Sequence of chain 1.C:
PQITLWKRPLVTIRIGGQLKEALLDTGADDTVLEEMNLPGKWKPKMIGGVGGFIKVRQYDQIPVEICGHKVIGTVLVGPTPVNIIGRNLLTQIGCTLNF

Binding-site contacts:
Ligand atom C7 contacts residue ASP30 of chain 1.C at 3.2 Å.
Ligand atom N1 contacts residue ASP30 of chain 1.C at 3.0 Å (salt-bridge).
Ligand atom C15 contacts residue GLY27 of chain 1.C at 3.6 Å.
Ligand atom O10 contacts residue GLY48 of chain 1.C at 3.8 Å.
Ligand atom C17 contacts residue ASP25 of chain 1.C at 3.4 Å.
Ligand atom C31 contacts residue GLY48 of chain 1.D at 3.3 Å.
Ligand atom C35 contacts residue PRO81 of chain 1.C at 3.6 Å (hydrophobic).
Ligand atom O18 contacts residue ASP25 of chain 1.D at 2.8 Å (salt-bridge).
Ligand atom C17 contacts residue ASP25 of chain 1.D at 3.5 Å.
Ligand atom O28 contacts residue ASP29 of chain 1.D at 3.1 Å (salt-bridge).
Ligand atom C16 contacts residue ASP25 of chain 1.C at 3.2 Å.
Ligand atom C2 contacts residue ASP30 of chain 1.C at 3.5 Å.
Ligand atom C12 contacts residue GLY27 of chain 1.C at 3.3 Å.
Ligand atom C33 contacts residue GLY27 of chain 1.D at 3.6 Å.
Ligand atom C32 contacts residue ASP25 of chain 1.C at 3.2 Å.
Ligand atom O10 contacts residue GLY49 of chain 1.C at 2.9 Å.
Ligand atom C6 contacts residue ALA28 of chain 1.C at 3.6 Å (hydrophobic).
Ligand atom C7 contacts residue VAL32 of chain 1.C at 3.4 Å (hydrophobic).
Ligand atom O9 contacts residue ILE84 of chain 1.C at 3.8 Å.
Ligand atom O22 contacts residue VAL50 of chain 1.C at 3.6 Å.
Ligand atom C33 contacts residue VAL82 of chain 1.C at 3.7 Å (hydrophobic).
Ligand atom C16 contacts residue GLY27 of chain 1.C at 3.8 Å.
Ligand atom S8 contacts residue VAL50 of chain 1.D at 3.5 Å.
Ligand atom O18 contacts residue GLY27 of chain 1.D at 3.7 Å.
Ligand atom C4 contacts residue GLY48 of chain 1.C at 3.6 Å.
Ligand atom N20 contacts residue GLY27 of chain 1.D at 3.6 Å (h-bond).
Ligand atom C34 contacts residue VAL82 of chain 1.C at 3.4 Å (hydrophobic).
Ligand atom O26 contacts residue ASP30 of chain 1.D at 3.4 Å (salt-bridge).
Ligand atom O9 contacts residue VAL50 of chain 1.D at 2.8 Å.
Ligand atom O18 contacts residue ASP25 of chain 1.C at 2.6 Å (salt-bridge).
Ligand atom C13 contacts residue GLY27 of chain 1.C at 3.6 Å.
Ligand atom C36 contacts residue GLY49 of chain 1.D at 3.6 Å.
Ligand atom C30 contacts residue GLY48 of chain 1.D at 3.0 Å.
Ligand atom C7 contacts residue ALA28 of chain 1.C at 3.4 Å (hydrophobic).
Ligand atom C35 contacts residue VAL82 of chain 1.C at 3.7 Å (hydrophobic).
Ligand atom C15 contacts residue VAL82 of chain 1.D at 3.4 Å (hydrophobic).
Ligand atom O26 contacts residue ASP29 of chain 1.D at 3.5 Å (salt-bridge).
Ligand atom C36 contacts residue VAL50 of chain 1.D at 3.7 Å (hydrophobic).
Ligand atom O10 contacts residue VAL50 of chain 1.D at 3.2 Å.
Ligand atom C36 contacts residue PRO81 of chain 1.C at 3.4 Å (hydrophobic).

Sequence of chain 1.D:
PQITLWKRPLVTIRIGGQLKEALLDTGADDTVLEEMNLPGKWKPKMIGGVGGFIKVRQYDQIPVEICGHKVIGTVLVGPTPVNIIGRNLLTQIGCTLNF

This small molecule binds to this protein.
Small molecule (SMILES): CC(C)CN(C[C@@H](O)[C@H](Cc1ccccc1)NC(=O)O[C@H]1CO[C@H]2OCC[C@H]21)S(=O)(=O)c1ccc(N)cc1